The small molecule below binds the protein below.
Small molecule (SMILES): CC(=O)N[C@H]1[C@H](O[C@H]2[C@H](O)[C@@H](NC(C)=O)CO[C@@H]2CO)O[C@H](CO)[C@@H](O[C@@H]2O[C@H](CO)[C@@H](O)[C@H](O)[C@@H]2O)[C@@H]1O

Binding-site contacts:
Ligand atom C8 contacts residue THR409 of chain 1.C at 3.0 Å.
Ligand atom C4 contacts residue ASN333 of chain 1.C at 4.3 Å.
Ligand atom N2 contacts residue ASN333 of chain 1.C at 2.8 Å (h-bond).
Ligand atom C6 contacts residue ARG328 of chain 1.C at 3.9 Å.
Ligand atom O7 contacts residue THR299 of chain 1.C at 4.1 Å.
Ligand atom C7 contacts residue THR409 of chain 1.C at 4.4 Å.
Ligand atom C6 contacts residue ILE142 of chain 1.C at 2.8 Å (hydrophobic).
Ligand atom C8 contacts residue HIS331 of chain 1.C at 3.6 Å.
Ligand atom O5 contacts residue ASN333 of chain 1.C at 2.4 Å (h-bond).
Ligand atom C3 contacts residue ASN333 of chain 1.C at 3.8 Å.
Ligand atom O7 contacts residue CYS332 of chain 1.C at 3.2 Å (h-bond).
Ligand atom O6 contacts residue ILE142 of chain 1.C at 1.4 Å.
Ligand atom C4 contacts residue ARG328 of chain 1.C at 4.2 Å.
Ligand atom C5 contacts residue ILE142 of chain 1.C at 3.7 Å (hydrophobic).
Ligand atom C7 contacts residue HIS331 of chain 1.C at 3.8 Å.
Ligand atom C5 contacts residue ARG328 of chain 1.C at 3.8 Å.
Ligand atom O7 contacts residue ASN333 of chain 1.C at 4.2 Å.
Ligand atom C8 contacts residue ASN333 of chain 1.C at 3.4 Å.
Ligand atom O5 contacts residue ILE142 of chain 1.C at 3.5 Å.
Ligand atom C4 contacts residue ILE142 of chain 1.C at 4.5 Å (hydrophobic).
Ligand atom O7 contacts residue HIS331 of chain 1.C at 3.0 Å.
Ligand atom C1 contacts residue THR409 of chain 1.C at 4.2 Å.
Ligand atom O4 contacts residue ARG328 of chain 1.C at 3.5 Å (salt-bridge).
Ligand atom C2 contacts residue ARG328 of chain 1.C at 4.1 Å.
Ligand atom C7 contacts residue CYS332 of chain 1.C at 3.8 Å (hydrophobic).
Ligand atom C2 contacts residue ASN333 of chain 1.C at 2.5 Å.
Ligand atom C5 contacts residue ASN333 of chain 1.C at 3.7 Å.
Ligand atom O2 contacts residue ARG328 of chain 1.C at 3.9 Å.
Ligand atom C8 contacts residue CYS332 of chain 1.C at 3.2 Å (hydrophobic).
Ligand atom C7 contacts residue ASN333 of chain 1.C at 3.3 Å.
Ligand atom C1 contacts residue ASN333 of chain 1.C at 1.4 Å.

Sequence of chain 1.C:
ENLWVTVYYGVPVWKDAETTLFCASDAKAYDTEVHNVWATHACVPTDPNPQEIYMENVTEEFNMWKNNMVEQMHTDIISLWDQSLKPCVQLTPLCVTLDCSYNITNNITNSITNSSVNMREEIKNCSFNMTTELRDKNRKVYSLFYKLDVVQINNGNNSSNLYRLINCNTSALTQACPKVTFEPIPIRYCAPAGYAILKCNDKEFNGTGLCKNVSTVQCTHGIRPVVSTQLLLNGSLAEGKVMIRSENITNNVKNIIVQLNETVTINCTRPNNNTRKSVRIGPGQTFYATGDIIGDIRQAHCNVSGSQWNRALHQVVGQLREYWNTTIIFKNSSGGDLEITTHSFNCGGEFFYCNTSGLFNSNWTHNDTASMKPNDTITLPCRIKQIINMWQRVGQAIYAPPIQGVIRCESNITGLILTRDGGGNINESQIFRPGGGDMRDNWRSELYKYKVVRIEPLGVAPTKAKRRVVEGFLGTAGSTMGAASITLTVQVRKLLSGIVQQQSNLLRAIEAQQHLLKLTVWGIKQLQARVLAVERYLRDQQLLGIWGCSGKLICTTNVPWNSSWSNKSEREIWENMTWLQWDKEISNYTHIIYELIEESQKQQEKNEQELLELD